Sequence of chain 46.A:
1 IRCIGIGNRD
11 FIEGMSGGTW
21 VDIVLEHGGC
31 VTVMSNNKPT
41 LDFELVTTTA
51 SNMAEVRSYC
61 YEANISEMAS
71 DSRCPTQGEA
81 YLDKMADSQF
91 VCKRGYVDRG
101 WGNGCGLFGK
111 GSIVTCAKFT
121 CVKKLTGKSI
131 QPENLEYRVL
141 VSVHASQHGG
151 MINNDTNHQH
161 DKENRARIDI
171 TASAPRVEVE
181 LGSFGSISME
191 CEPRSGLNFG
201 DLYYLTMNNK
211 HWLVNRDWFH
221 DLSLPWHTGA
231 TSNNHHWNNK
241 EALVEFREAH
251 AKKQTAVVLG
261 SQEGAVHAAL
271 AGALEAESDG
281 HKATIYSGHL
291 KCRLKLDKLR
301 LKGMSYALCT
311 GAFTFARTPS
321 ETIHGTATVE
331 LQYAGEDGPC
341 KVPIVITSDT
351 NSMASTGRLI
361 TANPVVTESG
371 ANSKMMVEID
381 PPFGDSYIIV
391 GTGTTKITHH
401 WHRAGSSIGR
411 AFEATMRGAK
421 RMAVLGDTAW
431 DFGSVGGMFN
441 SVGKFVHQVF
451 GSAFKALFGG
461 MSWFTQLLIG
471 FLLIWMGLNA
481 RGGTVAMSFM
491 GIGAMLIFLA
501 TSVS

Binding-site contacts:
Ligand atom C5 contacts residue THR156 of chain 46.A at 4.2 Å.
Ligand atom O7 contacts residue GLY150 of chain 46.A at 2.9 Å (h-bond).
Ligand atom C7 contacts residue ASN154 of chain 46.A at 3.7 Å.
Ligand atom O5 contacts residue THR156 of chain 46.A at 4.0 Å.
Ligand atom O6 contacts residue THR156 of chain 46.A at 4.5 Å.
Ligand atom C8 contacts residue GLY150 of chain 46.A at 3.8 Å.
Ligand atom C6 contacts residue THR156 of chain 46.A at 4.0 Å.
Ligand atom O7 contacts residue THR156 of chain 46.A at 4.5 Å.
Ligand atom C7 contacts residue GLY150 of chain 46.A at 3.1 Å.
Ligand atom C1 contacts residue GLY150 of chain 46.A at 3.9 Å.
Ligand atom C6 contacts residue MET151 of chain 46.A at 4.5 Å (hydrophobic).
Ligand atom O6 contacts residue MET151 of chain 46.A at 4.2 Å.
Ligand atom O7 contacts residue ASN154 of chain 46.A at 4.0 Å.
Ligand atom C6 contacts residue ASN157 of chain 46.A at 3.5 Å.
Ligand atom C8 contacts residue THR156 of chain 46.A at 4.5 Å.
Ligand atom C5 contacts residue MET151 of chain 46.A at 3.8 Å (hydrophobic).
Ligand atom O5 contacts residue THR156 of chain 46.A at 4.0 Å.
Ligand atom C5 contacts residue ASN154 of chain 46.A at 3.6 Å.
Ligand atom C6 contacts residue THR156 of chain 46.A at 3.7 Å.
Ligand atom C1 contacts residue MET151 of chain 46.A at 4.1 Å (hydrophobic).
Ligand atom C1 contacts residue ASN154 of chain 46.A at 1.4 Å.
Ligand atom C2 contacts residue MET151 of chain 46.A at 4.2 Å (hydrophobic).
Ligand atom C3 contacts residue MET151 of chain 46.A at 4.0 Å (hydrophobic).
Ligand atom C3 contacts residue ASN154 of chain 46.A at 3.8 Å.
Ligand atom C1 contacts residue THR156 of chain 46.A at 4.3 Å.
Ligand atom C5 contacts residue THR156 of chain 46.A at 3.9 Å.
Ligand atom N2 contacts residue GLY150 of chain 46.A at 3.5 Å (h-bond).
Ligand atom C4 contacts residue MET151 of chain 46.A at 3.9 Å (hydrophobic).
Ligand atom C4 contacts residue ASN154 of chain 46.A at 4.2 Å.
Ligand atom O7 contacts residue HIS148 of chain 46.A at 3.6 Å (h-bond).
Ligand atom O5 contacts residue ASN154 of chain 46.A at 2.3 Å (h-bond).
Ligand atom C8 contacts residue ASN157 of chain 46.A at 3.9 Å.
Ligand atom C2 contacts residue ASN154 of chain 46.A at 2.4 Å.
Ligand atom C2 contacts residue GLY150 of chain 46.A at 3.8 Å.
Ligand atom O5 contacts residue MET151 of chain 46.A at 3.9 Å.
Ligand atom C6 contacts residue ASP161 of chain 46.A at 3.6 Å.
Ligand atom O5 contacts residue ASN157 of chain 46.A at 4.3 Å.
Ligand atom N2 contacts residue ASN154 of chain 46.A at 2.9 Å (h-bond).

The protein below binds the small molecule below.
Small molecule (SMILES): CC(=O)N[C@H]1[C@H](O[C@H]2[C@H](O)[C@@H](NC(C)=O)CO[C@@H]2CO[C@@H]2O[C@@H](C)[C@@H](O)[C@@H](O)[C@@H]2O)O[C@H](CO)[C@@H](O)[C@@H]1O